The small molecule below binds the protein below.
Small molecule (SMILES): C[C@@H]1O[C@@H](O[C@H]2[C@H](O[C@H]3[C@H](O)[C@@H](O)[C@H](O)O[C@@H]3CO)O[C@H](CO)[C@H](O)[C@@H]2O)[C@@H](O)[C@H](O)[C@@H]1O

Sequence of chain 1.B:
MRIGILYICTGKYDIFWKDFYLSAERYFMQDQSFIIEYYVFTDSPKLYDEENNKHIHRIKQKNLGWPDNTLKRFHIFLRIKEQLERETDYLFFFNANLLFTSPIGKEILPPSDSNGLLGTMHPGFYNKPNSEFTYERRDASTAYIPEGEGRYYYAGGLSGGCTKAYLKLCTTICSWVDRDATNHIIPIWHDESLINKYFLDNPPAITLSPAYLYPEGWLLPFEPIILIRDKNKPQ

Binding-site contacts:
Ligand atom C3 contacts residue HIS122 of chain 1.B at 4.2 Å.
Ligand atom C6 contacts residue ILE228 of chain 1.B at 4.4 Å (hydrophobic).
Ligand atom O3 contacts residue HIS122 of chain 1.B at 3.8 Å.
Ligand atom O5 contacts residue TRP218 of chain 1.B at 4.4 Å.
Ligand atom C6 contacts residue TRP189 of chain 1.B at 3.3 Å (hydrophobic).
Ligand atom C3 contacts residue TRP189 of chain 1.B at 3.7 Å (hydrophobic).
Ligand atom O6 contacts residue PHE125 of chain 1.B at 3.1 Å.
Ligand atom O4 contacts residue GLU192 of chain 1.B at 2.6 Å (salt-bridge).
Ligand atom C5 contacts residue TRP189 of chain 1.B at 3.4 Å (hydrophobic).
Ligand atom C1 contacts residue HIS122 of chain 1.B at 4.0 Å.
Ligand atom C5 contacts residue HIS122 of chain 1.B at 3.9 Å.
Ligand atom O3 contacts residue TRP189 of chain 1.B at 4.2 Å.
Ligand atom O6 contacts residue THR134 of chain 1.B at 3.7 Å.
Ligand atom O3 contacts residue GLY124 of chain 1.B at 4.2 Å.
Ligand atom C6 contacts residue TYR153 of chain 1.B at 4.2 Å (hydrophobic).
Ligand atom C4 contacts residue TRP189 of chain 1.B at 3.7 Å (hydrophobic).
Ligand atom C6 contacts residue HIS122 of chain 1.B at 4.4 Å.
Ligand atom O2 contacts residue GLY124 of chain 1.B at 3.4 Å.
Ligand atom C6 contacts residue GLU192 of chain 1.B at 4.1 Å.
Ligand atom O5 contacts residue HIS122 of chain 1.B at 3.4 Å (h-bond).
Ligand atom C2 contacts residue TRP218 of chain 1.B at 4.3 Å (hydrophobic).
Ligand atom O6 contacts residue TRP189 of chain 1.B at 3.7 Å.
Ligand atom O3 contacts residue PHE125 of chain 1.B at 3.5 Å.
Ligand atom O1 contacts residue TRP218 of chain 1.B at 4.2 Å.
Ligand atom C3 contacts residue HIS122 of chain 1.B at 4.2 Å.
Ligand atom O4 contacts residue HIS122 of chain 1.B at 2.3 Å (h-bond).
Ligand atom C6 contacts residue PHE125 of chain 1.B at 3.9 Å (hydrophobic).
Ligand atom C4 contacts residue GLU192 of chain 1.B at 3.7 Å.
Ligand atom C4 contacts residue HIS122 of chain 1.B at 3.5 Å.
Ligand atom O4 contacts residue ILE228 of chain 1.B at 4.4 Å.
Ligand atom C2 contacts residue HIS122 of chain 1.B at 3.8 Å.
Ligand atom C1 contacts residue TRP218 of chain 1.B at 3.6 Å (hydrophobic).
Ligand atom C6 contacts residue TRP218 of chain 1.B at 4.2 Å (hydrophobic).
Ligand atom C6 contacts residue PRO215 of chain 1.B at 3.5 Å (hydrophobic).
Ligand atom O2 contacts residue TRP218 of chain 1.B at 4.1 Å.
Ligand atom O3 contacts residue GLU192 of chain 1.B at 4.3 Å.
Ligand atom C6 contacts residue HIS122 of chain 1.B at 4.0 Å.
Ligand atom C6 contacts residue PRO123 of chain 1.B at 4.1 Å (hydrophobic).
Ligand atom O4 contacts residue HIS122 of chain 1.B at 3.8 Å.
Ligand atom O3 contacts residue LYS231 of chain 1.B at 4.0 Å.